The protein below binds the small molecule below.
Small molecule (SMILES): O=c1ccn([C@@H]2O[C@H](CO[P](=O)(O)O[P](=O)(O)O[C@H]3O[C@H](CO)[C@@H](O)[C@H](O)[C@H]3O)[C@@H](O)[C@H]2O)c(=O)[nH]1

Sequence of chain 1.A:
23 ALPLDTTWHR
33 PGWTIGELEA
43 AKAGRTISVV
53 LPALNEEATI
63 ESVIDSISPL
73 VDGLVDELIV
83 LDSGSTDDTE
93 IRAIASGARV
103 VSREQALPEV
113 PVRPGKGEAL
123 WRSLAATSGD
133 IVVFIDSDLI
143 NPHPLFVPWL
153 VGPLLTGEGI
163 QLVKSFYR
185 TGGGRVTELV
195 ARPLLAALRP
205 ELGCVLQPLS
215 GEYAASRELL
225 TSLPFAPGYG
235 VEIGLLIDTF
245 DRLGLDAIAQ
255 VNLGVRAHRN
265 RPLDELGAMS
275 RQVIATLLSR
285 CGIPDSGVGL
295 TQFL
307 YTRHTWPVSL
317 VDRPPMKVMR

Binding-site contacts:
Ligand atom O1B contacts residue 3PG1 of chain 1.C at 3.0 Å (h-bond).
Ligand atom O4' contacts residue GLU236 of chain 1.A at 2.6 Å (salt-bridge).
Ligand atom O1A contacts residue MN1 of chain 1.B at 2.3 Å.
Ligand atom O3' contacts residue LYS118 of chain 1.A at 2.4 Å (salt-bridge).
Ligand atom O6' contacts residue GLU236 of chain 1.A at 2.6 Å (salt-bridge).
Ligand atom C2C contacts residue GLU58 of chain 1.A at 3.4 Å.
Ligand atom O2' contacts residue ASP138 of chain 1.A at 2.8 Å (salt-bridge).
Ligand atom O3A contacts residue TYR233 of chain 1.A at 3.5 Å.
Ligand atom O4C contacts residue LYS118 of chain 1.A at 3.2 Å.
Ligand atom O3' contacts residue GLY215 of chain 1.A at 3.4 Å.
Ligand atom O5' contacts residue 3PG1 of chain 1.C at 3.0 Å (h-bond).
Ligand atom N3 contacts residue SER85 of chain 1.A at 3.2 Å (h-bond).
Ligand atom O2B contacts residue HIS262 of chain 1.A at 3.0 Å.
Ligand atom PA contacts residue ARG263 of chain 1.A at 3.2 Å.
Ligand atom PB contacts residue 3PG1 of chain 1.C at 3.1 Å.
Ligand atom C1' contacts residue 3PG1 of chain 1.C at 2.6 Å.
Ligand atom O2B contacts residue MN1 of chain 1.B at 2.1 Å.
Ligand atom O3C contacts residue PRO54 of chain 1.A at 2.9 Å (h-bond).
Ligand atom O2C contacts residue LEU56 of chain 1.A at 2.7 Å (h-bond).
Ligand atom O2 contacts residue SER85 of chain 1.A at 3.3 Å.
Ligand atom O3B contacts residue 3PG1 of chain 1.C at 2.4 Å (h-bond).
Ligand atom O4 contacts residue LYS118 of chain 1.A at 3.3 Å (salt-bridge).
Ligand atom O3' contacts residue ASP138 of chain 1.A at 2.9 Å (salt-bridge).
Ligand atom O2' contacts residue ARG260 of chain 1.A at 3.1 Å (salt-bridge).
Ligand atom O4' contacts residue TYR233 of chain 1.A at 3.5 Å.
Ligand atom O1A contacts residue ARG263 of chain 1.A at 2.6 Å (salt-bridge).
Ligand atom O2A contacts residue ARG265 of chain 1.A at 2.5 Å (salt-bridge).
Ligand atom O2C contacts residue ALA55 of chain 1.A at 3.3 Å.
Ligand atom O1A contacts residue ASP140 of chain 1.A at 3.2 Å (salt-bridge).
Ligand atom O2C contacts residue GLU58 of chain 1.A at 2.9 Å (salt-bridge).
Ligand atom O6' contacts residue TYR233 of chain 1.A at 3.4 Å (h-bond).
Ligand atom C4 contacts residue LYS118 of chain 1.A at 3.5 Å.
Ligand atom C4C contacts residue ASP138 of chain 1.A at 3.4 Å.
Ligand atom PB contacts residue MN1 of chain 1.B at 3.2 Å.
Ligand atom C4' contacts residue GLU236 of chain 1.A at 3.0 Å.
Ligand atom C6' contacts residue TYR233 of chain 1.A at 3.5 Å (hydrophobic).
Ligand atom O4 contacts residue GLY117 of chain 1.A at 3.3 Å.
Ligand atom O2A contacts residue TYR233 of chain 1.A at 2.9 Å (h-bond).
Ligand atom O2A contacts residue ARG263 of chain 1.A at 2.7 Å (salt-bridge).
Ligand atom O3C contacts residue SER139 of chain 1.A at 3.0 Å (h-bond).